Sequence of chain 1.F:
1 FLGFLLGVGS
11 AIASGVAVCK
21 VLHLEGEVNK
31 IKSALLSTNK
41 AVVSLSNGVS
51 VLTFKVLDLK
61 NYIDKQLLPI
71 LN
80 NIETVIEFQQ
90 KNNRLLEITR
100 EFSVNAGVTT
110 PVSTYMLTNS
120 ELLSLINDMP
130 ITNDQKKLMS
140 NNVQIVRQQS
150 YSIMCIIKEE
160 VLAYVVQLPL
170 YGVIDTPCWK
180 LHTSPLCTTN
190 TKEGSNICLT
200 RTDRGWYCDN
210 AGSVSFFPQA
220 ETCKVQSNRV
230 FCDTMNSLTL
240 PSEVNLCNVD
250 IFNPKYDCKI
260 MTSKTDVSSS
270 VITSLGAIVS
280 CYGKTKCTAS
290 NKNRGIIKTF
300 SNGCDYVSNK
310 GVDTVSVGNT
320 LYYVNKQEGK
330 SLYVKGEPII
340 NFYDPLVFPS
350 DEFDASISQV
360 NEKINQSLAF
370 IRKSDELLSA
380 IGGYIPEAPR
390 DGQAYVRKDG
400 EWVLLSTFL

A small-molecule ligand and the protein it binds are described below.
Small molecule (SMILES): CC(=O)N[C@@H]1[C@@H](O)[C@H](O)[C@@H](CO)O[C@H]1O

Binding-site contacts:
Ligand atom C5 contacts residue ASN364 of chain 1.F at 4.2 Å.
Ligand atom C2 contacts residue ASN364 of chain 1.F at 4.2 Å.
Ligand atom O5 contacts residue ASN364 of chain 1.F at 2.8 Å (h-bond).
Ligand atom C1 contacts residue ASN364 of chain 1.F at 3.0 Å.
Ligand atom C6 contacts residue ASN364 of chain 1.F at 4.3 Å.